Sequence of chain 1.B:
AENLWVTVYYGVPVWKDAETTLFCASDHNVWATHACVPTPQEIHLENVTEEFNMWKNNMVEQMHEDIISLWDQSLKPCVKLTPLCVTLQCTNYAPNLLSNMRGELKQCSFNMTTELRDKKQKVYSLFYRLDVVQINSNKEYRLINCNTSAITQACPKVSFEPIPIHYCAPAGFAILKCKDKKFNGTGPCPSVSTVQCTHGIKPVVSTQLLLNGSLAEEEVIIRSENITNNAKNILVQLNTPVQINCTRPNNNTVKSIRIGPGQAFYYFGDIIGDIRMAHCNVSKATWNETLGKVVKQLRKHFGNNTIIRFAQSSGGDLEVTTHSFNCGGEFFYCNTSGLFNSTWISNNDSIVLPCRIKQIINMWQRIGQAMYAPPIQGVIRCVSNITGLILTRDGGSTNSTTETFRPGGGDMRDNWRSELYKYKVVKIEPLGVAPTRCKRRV

The small molecule below binds the protein below.
Small molecule (SMILES): CC(=O)N[C@H]1[C@H](O[C@H]2[C@H](O)[C@@H](NC(C)=O)CO[C@@H]2CO)O[C@H](CO)[C@@H](O[C@@H]2O[C@H](CO)[C@@H](O)[C@H](O)[C@@H]2O)[C@@H]1O

Binding-site contacts:
Ligand atom O3 contacts residue HIS299 of chain 1.B at 4.1 Å.
Ligand atom C1 contacts residue ASN301 of chain 1.B at 1.5 Å.
Ligand atom C2 contacts residue HIS299 of chain 1.B at 3.6 Å.
Ligand atom C7 contacts residue HIS299 of chain 1.B at 3.9 Å.
Ligand atom C8 contacts residue HIS299 of chain 1.B at 4.0 Å.
Ligand atom C1 contacts residue VAL383 of chain 1.B at 4.2 Å (hydrophobic).
Ligand atom N2 contacts residue HIS299 of chain 1.B at 3.0 Å (h-bond).
Ligand atom C8 contacts residue THR267 of chain 1.B at 4.4 Å.
Ligand atom C8 contacts residue ARG412 of chain 1.B at 4.3 Å.
Ligand atom C3 contacts residue HIS299 of chain 1.B at 3.5 Å.
Ligand atom C4 contacts residue ASN301 of chain 1.B at 4.3 Å.
Ligand atom O5 contacts residue ASN301 of chain 1.B at 2.4 Å (h-bond).
Ligand atom C8 contacts residue ASN301 of chain 1.B at 3.4 Å.
Ligand atom C2 contacts residue ASN301 of chain 1.B at 2.6 Å.
Ligand atom C3 contacts residue ASN301 of chain 1.B at 3.9 Å.
Ligand atom C5 contacts residue ASN301 of chain 1.B at 3.7 Å.
Ligand atom C1 contacts residue HIS299 of chain 1.B at 3.8 Å.
Ligand atom N2 contacts residue ASN301 of chain 1.B at 2.5 Å (h-bond).
Ligand atom O7 contacts residue ASN301 of chain 1.B at 4.0 Å.
Ligand atom C7 contacts residue ASN301 of chain 1.B at 3.1 Å.